A small-molecule ligand and the protein it binds are described below.
Small molecule (SMILES): C=CC(=O)Nc1ccc2ncnc(Nc3cccc(Br)c3)c2c1

Sequence of chain 1.B:
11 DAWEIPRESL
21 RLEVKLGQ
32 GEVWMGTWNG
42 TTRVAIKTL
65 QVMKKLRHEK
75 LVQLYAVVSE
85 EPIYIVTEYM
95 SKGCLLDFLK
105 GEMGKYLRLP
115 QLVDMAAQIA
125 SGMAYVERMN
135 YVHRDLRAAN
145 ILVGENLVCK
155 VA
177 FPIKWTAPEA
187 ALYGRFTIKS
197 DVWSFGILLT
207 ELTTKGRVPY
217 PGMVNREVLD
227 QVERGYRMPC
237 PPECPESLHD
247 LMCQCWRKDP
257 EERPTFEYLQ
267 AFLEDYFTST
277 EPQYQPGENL

Binding-site contacts:
Ligand atom C51 contacts residue ASP101 of chain 1.B at 3.8 Å.
Ligand atom C11 contacts residue ASP101 of chain 1.B at 3.6 Å.
Ligand atom C7 contacts residue LEU146 of chain 1.B at 3.8 Å (hydrophobic).
Ligand atom C9 contacts residue LEU146 of chain 1.B at 3.9 Å (hydrophobic).
Ligand atom C19 contacts residue ALA46 of chain 1.B at 3.6 Å (hydrophobic).
Ligand atom C11 contacts residue CYS98 of chain 1.B at 2.8 Å (hydrophobic).
Ligand atom C51 contacts residue CYS98 of chain 1.B at 1.8 Å (hydrophobic).
Ligand atom C6 contacts residue VAL34 of chain 1.B at 4.1 Å (hydrophobic).
Ligand atom O61 contacts residue CYS98 of chain 1.B at 4.0 Å.
Ligand atom O61 contacts residue ALA143 of chain 1.B at 4.1 Å.
Ligand atom N11 contacts residue CYS98 of chain 1.B at 3.4 Å.
Ligand atom C3 contacts residue LYS48 of chain 1.B at 4.4 Å.
Ligand atom C19 contacts residue THR91 of chain 1.B at 4.3 Å.
Ligand atom C7 contacts residue VAL34 of chain 1.B at 4.1 Å (hydrophobic).
Ligand atom C18 contacts residue LEU146 of chain 1.B at 3.8 Å (hydrophobic).
Ligand atom C9 contacts residue CYS98 of chain 1.B at 3.9 Å (hydrophobic).
Ligand atom C19 contacts residue LEU146 of chain 1.B at 4.3 Å (hydrophobic).
Ligand atom N2 contacts residue VAL34 of chain 1.B at 4.0 Å.
Ligand atom C19 contacts residue VAL34 of chain 1.B at 4.0 Å (hydrophobic).
Ligand atom C8 contacts residue LEU146 of chain 1.B at 3.9 Å (hydrophobic).
Ligand atom C18 contacts residue VAL34 of chain 1.B at 4.0 Å (hydrophobic).
Ligand atom C10 contacts residue ALA143 of chain 1.B at 4.5 Å (hydrophobic).
Ligand atom N2 contacts residue LEU146 of chain 1.B at 4.2 Å.
Ligand atom BR contacts residue LYS48 of chain 1.B at 4.3 Å.
Ligand atom N1 contacts residue VAL34 of chain 1.B at 4.5 Å.
Ligand atom C17 contacts residue GLY97 of chain 1.B at 4.0 Å.
Ligand atom C10 contacts residue CYS98 of chain 1.B at 3.4 Å (hydrophobic).
Ligand atom C51 contacts residue ALA143 of chain 1.B at 3.7 Å (hydrophobic).
Ligand atom C13 contacts residue GLY97 of chain 1.B at 3.6 Å.
Ligand atom N3 contacts residue LEU146 of chain 1.B at 4.4 Å.
Ligand atom C17 contacts residue LEU146 of chain 1.B at 3.8 Å (hydrophobic).
Ligand atom C13 contacts residue CYS98 of chain 1.B at 3.6 Å (hydrophobic).
Ligand atom BR contacts residue ILE89 of chain 1.B at 3.8 Å.
Ligand atom C13 contacts residue LEU146 of chain 1.B at 3.8 Å (hydrophobic).
Ligand atom N3 contacts residue VAL34 of chain 1.B at 4.1 Å.
Ligand atom N2 contacts residue ALA46 of chain 1.B at 3.9 Å.